The protein below binds the small molecule below.
Small molecule (SMILES): COc1cc(CCNC(=O)c2nc(C(C)(C)NC(=O)OCc3ccccc3)[nH]c(=O)c2O)ccn1

Binding-site contacts:
Ligand atom O03 contacts residue ASP109 of chain 6.A at 3.2 Å (salt-bridge).
Ligand atom C09 contacts residue HIS61 of chain 6.A at 3.5 Å.
Ligand atom C08 contacts residue MN1 of chain 6.C at 3.2 Å.
Ligand atom C23 contacts residue THR58 of chain 6.A at 3.9 Å.
Ligand atom C24 contacts residue THR58 of chain 6.A at 3.8 Å.
Ligand atom C06 contacts residue GLU81 of chain 6.A at 3.2 Å.
Ligand atom N01 contacts residue LYS54 of chain 6.A at 3.0 Å (salt-bridge).
Ligand atom C09 contacts residue GLU81 of chain 6.A at 4.0 Å.
Ligand atom C09 contacts residue GLU120 of chain 6.A at 3.9 Å.
Ligand atom C08 contacts residue GLU81 of chain 6.A at 3.7 Å.
Ligand atom C09 contacts residue MN1 of chain 6.C at 3.1 Å.
Ligand atom O03 contacts residue MN1 of chain 6.C at 2.4 Å.
Ligand atom C21 contacts residue TYR44 of chain 6.A at 3.9 Å (hydrophobic).
Ligand atom C26 contacts residue TYR131 of chain 6.A at 3.5 Å (hydrophobic).
Ligand atom O04 contacts residue HIS61 of chain 6.A at 2.7 Å (h-bond).
Ligand atom O04 contacts residue MN1 of chain 6.B at 2.1 Å.
Ligand atom O26 contacts residue TYR131 of chain 6.A at 2.9 Å (h-bond).
Ligand atom C07 contacts residue GLU81 of chain 6.A at 3.5 Å.
Ligand atom O04 contacts residue GLU120 of chain 6.A at 3.2 Å (salt-bridge).
Ligand atom C07 contacts residue MN1 of chain 6.C at 2.7 Å.
Ligand atom C02 contacts residue LYS54 of chain 6.A at 3.6 Å.
Ligand atom C10 contacts residue HIS61 of chain 6.A at 3.2 Å.
Ligand atom N02 contacts residue MN1 of chain 6.C at 3.2 Å.
Ligand atom C25 contacts residue TYR131 of chain 6.A at 3.7 Å (hydrophobic).
Ligand atom C22 contacts residue LYS54 of chain 6.A at 4.0 Å.
Ligand atom O03 contacts residue MN1 of chain 6.B at 2.3 Å.
Ligand atom O25 contacts residue TYR131 of chain 6.A at 3.7 Å.
Ligand atom C22 contacts residue TYR44 of chain 6.A at 3.8 Å (hydrophobic).
Ligand atom C09 contacts residue MN1 of chain 6.B at 2.9 Å.
Ligand atom O03 contacts residue HIS61 of chain 6.A at 3.6 Å.
Ligand atom C10 contacts residue GLU120 of chain 6.A at 3.9 Å.
Ligand atom O03 contacts residue GLU81 of chain 6.A at 4.0 Å.
Ligand atom C23 contacts residue ALA57 of chain 6.A at 3.8 Å (hydrophobic).
Ligand atom C10 contacts residue MN1 of chain 6.B at 2.8 Å.
Ligand atom C03 contacts residue ALA40 of chain 6.A at 4.0 Å (hydrophobic).
Ligand atom N02 contacts residue GLU81 of chain 6.A at 3.2 Å (salt-bridge).
Ligand atom O02 contacts residue MN1 of chain 6.C at 2.6 Å.
Ligand atom N03 contacts residue HIS61 of chain 6.A at 3.7 Å.
Ligand atom O04 contacts residue ILE121 of chain 6.A at 2.9 Å (h-bond).
Ligand atom O03 contacts residue GLU120 of chain 6.A at 3.1 Å (salt-bridge).

Sequence of chain 6.A:
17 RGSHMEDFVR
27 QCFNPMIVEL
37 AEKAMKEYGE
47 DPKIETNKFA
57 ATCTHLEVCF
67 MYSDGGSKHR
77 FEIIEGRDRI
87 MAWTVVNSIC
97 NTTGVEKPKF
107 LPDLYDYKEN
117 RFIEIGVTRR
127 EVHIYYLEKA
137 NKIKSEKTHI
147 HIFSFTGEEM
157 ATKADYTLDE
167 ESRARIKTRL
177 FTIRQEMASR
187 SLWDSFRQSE